Sequence of chain 1.A:
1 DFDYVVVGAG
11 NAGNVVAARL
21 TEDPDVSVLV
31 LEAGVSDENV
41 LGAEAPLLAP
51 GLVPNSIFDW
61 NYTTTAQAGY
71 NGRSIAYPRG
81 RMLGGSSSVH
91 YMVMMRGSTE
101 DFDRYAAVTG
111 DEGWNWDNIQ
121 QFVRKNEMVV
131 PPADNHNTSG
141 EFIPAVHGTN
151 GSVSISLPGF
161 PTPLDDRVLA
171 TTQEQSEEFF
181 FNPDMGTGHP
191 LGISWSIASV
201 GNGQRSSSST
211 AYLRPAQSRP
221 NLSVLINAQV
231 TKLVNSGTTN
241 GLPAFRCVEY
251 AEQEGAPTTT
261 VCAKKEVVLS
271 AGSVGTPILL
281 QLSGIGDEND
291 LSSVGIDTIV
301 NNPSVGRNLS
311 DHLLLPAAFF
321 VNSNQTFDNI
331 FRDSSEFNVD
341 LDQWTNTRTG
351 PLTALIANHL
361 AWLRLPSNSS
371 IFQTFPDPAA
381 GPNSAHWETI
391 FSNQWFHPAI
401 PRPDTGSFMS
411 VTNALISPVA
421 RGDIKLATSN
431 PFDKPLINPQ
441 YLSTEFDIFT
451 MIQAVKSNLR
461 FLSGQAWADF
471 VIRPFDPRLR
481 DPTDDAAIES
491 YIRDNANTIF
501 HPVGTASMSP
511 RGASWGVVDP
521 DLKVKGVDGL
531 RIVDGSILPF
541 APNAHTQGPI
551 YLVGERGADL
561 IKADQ

Binding-site contacts:
Ligand atom C7 contacts residue TYR91 of chain 1.A at 3.8 Å (hydrophobic).
Ligand atom C5 contacts residue ILE356 of chain 1.A at 3.8 Å (hydrophobic).
Ligand atom C5 contacts residue ILE390 of chain 1.A at 4.2 Å (hydrophobic).
Ligand atom C5 contacts residue TYR91 of chain 1.A at 3.9 Å (hydrophobic).
Ligand atom C2 contacts residue TYR91 of chain 1.A at 3.5 Å (hydrophobic).
Ligand atom O1 contacts residue ILE499 of chain 1.A at 3.9 Å.
Ligand atom O2 contacts residue HIS501 of chain 1.A at 3.5 Å (h-bond).
Ligand atom C1 contacts residue HIS545 of chain 1.A at 3.7 Å.
Ligand atom C4 contacts residue ILE499 of chain 1.A at 3.8 Å (hydrophobic).
Ligand atom C8 contacts residue ILE356 of chain 1.A at 3.8 Å (hydrophobic).
Ligand atom C1 contacts residue FAD1 of chain 1.C at 3.2 Å.
Ligand atom C1 contacts residue TYR91 of chain 1.A at 4.2 Å (hydrophobic).
Ligand atom O2 contacts residue PHE500 of chain 1.A at 3.2 Å.
Ligand atom C2 contacts residue ILE499 of chain 1.A at 3.5 Å (hydrophobic).
Ligand atom C4 contacts residue TYR91 of chain 1.A at 3.6 Å (hydrophobic).
Ligand atom C6 contacts residue ILE390 of chain 1.A at 4.1 Å (hydrophobic).
Ligand atom O1 contacts residue HIS501 of chain 1.A at 2.5 Å (h-bond).
Ligand atom O2 contacts residue ILE499 of chain 1.A at 2.9 Å (h-bond).
Ligand atom C3 contacts residue TYR91 of chain 1.A at 3.4 Å (hydrophobic).
Ligand atom C1 contacts residue HIS501 of chain 1.A at 3.4 Å.
Ligand atom C1 contacts residue ILE499 of chain 1.A at 3.5 Å (hydrophobic).
Ligand atom O3 contacts residue ILE356 of chain 1.A at 3.2 Å.
Ligand atom O2 contacts residue FAD1 of chain 1.C at 3.0 Å (h-bond).
Ligand atom C2 contacts residue FAD1 of chain 1.C at 4.2 Å.
Ligand atom C6 contacts residue HIS545 of chain 1.A at 4.0 Å.
Ligand atom C8 contacts residue THR412 of chain 1.A at 3.4 Å.
Ligand atom O1 contacts residue HIS545 of chain 1.A at 2.7 Å (h-bond).
Ligand atom C7 contacts residue FAD1 of chain 1.C at 3.8 Å.
Ligand atom C8 contacts residue SER392 of chain 1.A at 3.7 Å.
Ligand atom C7 contacts residue HIS545 of chain 1.A at 3.4 Å.
Ligand atom C6 contacts residue TYR91 of chain 1.A at 4.0 Å (hydrophobic).
Ligand atom O1 contacts residue FAD1 of chain 1.C at 3.0 Å.
Ligand atom C2 contacts residue HIS545 of chain 1.A at 3.9 Å.
Ligand atom O3 contacts residue ILE390 of chain 1.A at 3.5 Å.
Ligand atom C8 contacts residue ILE390 of chain 1.A at 3.8 Å (hydrophobic).
Ligand atom C4 contacts residue PHE396 of chain 1.A at 3.8 Å (hydrophobic).
Ligand atom O3 contacts residue SER392 of chain 1.A at 4.1 Å.
Ligand atom C8 contacts residue PHE396 of chain 1.A at 3.5 Å (hydrophobic).
Ligand atom C6 contacts residue ILE356 of chain 1.A at 3.4 Å (hydrophobic).
Ligand atom C3 contacts residue ILE499 of chain 1.A at 3.2 Å (hydrophobic).

A small-molecule ligand and the protein it binds are described below.
Small molecule (SMILES): COc1ccc(C(=O)O)cc1